This protein binds this small molecule.
Small molecule (SMILES): O=CCOCCO

Binding-site contacts:
Ligand atom C1 contacts residue LEU120 of chain 3.A at 4.4 Å (hydrophobic).
Ligand atom C2 contacts residue CYS70 of chain 3.A at 4.5 Å (hydrophobic).
Ligand atom O1 contacts residue CYS70 of chain 3.A at 4.0 Å.
Ligand atom C2 contacts residue LEU120 of chain 3.A at 3.9 Å (hydrophobic).
Ligand atom C1 contacts residue VAL39 of chain 3.A at 4.0 Å (hydrophobic).
Ligand atom O1 contacts residue ARG69 of chain 3.A at 4.0 Å.
Ligand atom O1 contacts residue LEU120 of chain 3.A at 3.9 Å.
Ligand atom C4 contacts residue ILE35 of chain 3.A at 3.9 Å (hydrophobic).
Ligand atom C3 contacts residue ILE35 of chain 3.A at 4.2 Å (hydrophobic).
Ligand atom O1 contacts residue ASP66 of chain 3.A at 3.9 Å.
Ligand atom C1 contacts residue ASP66 of chain 3.A at 4.4 Å.
Ligand atom C2 contacts residue ILE35 of chain 3.A at 4.3 Å (hydrophobic).
Ligand atom C1 contacts residue CYS70 of chain 3.A at 4.0 Å (hydrophobic).
Ligand atom O2 contacts residue ILE35 of chain 3.A at 4.4 Å.

Sequence of chain 3.A:
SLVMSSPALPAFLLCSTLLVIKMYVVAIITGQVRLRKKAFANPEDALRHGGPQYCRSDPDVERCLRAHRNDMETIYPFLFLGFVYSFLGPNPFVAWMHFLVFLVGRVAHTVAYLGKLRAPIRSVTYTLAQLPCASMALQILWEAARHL